A protein and the small-molecule ligand that binds it are described below.
Small molecule (SMILES): N[C@@H](Cn1cc(Br)c(=O)[nH]c1=O)C(=O)O

Sequence of chain 1.C:
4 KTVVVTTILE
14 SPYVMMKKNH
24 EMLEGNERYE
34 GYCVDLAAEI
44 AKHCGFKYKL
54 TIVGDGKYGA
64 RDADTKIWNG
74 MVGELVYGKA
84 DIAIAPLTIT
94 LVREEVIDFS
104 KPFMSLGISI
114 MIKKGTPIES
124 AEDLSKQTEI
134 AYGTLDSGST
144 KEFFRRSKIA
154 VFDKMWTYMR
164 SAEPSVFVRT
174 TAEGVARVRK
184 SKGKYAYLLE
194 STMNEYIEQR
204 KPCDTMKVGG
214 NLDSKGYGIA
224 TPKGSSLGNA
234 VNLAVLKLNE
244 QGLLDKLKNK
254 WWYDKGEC

Binding-site contacts:
Ligand atom N8 contacts residue THR91 of chain 1.C at 3.0 Å (h-bond).
Ligand atom C5 contacts residue LEU138 of chain 1.C at 3.8 Å (hydrophobic).
Ligand atom C4 contacts residue THR143 of chain 1.C at 3.7 Å.
Ligand atom C8 contacts residue GLU193 of chain 1.C at 3.5 Å.
Ligand atom C9 contacts residue TYR61 of chain 1.C at 3.6 Å (hydrophobic).
Ligand atom N8 contacts residue PRO89 of chain 1.C at 2.8 Å (h-bond).
Ligand atom O91 contacts residue LEU90 of chain 1.C at 3.5 Å.
Ligand atom C9 contacts residue THR91 of chain 1.C at 3.7 Å.
Ligand atom C8 contacts residue THR91 of chain 1.C at 3.6 Å.
Ligand atom C2 contacts residue LEU138 of chain 1.C at 3.6 Å (hydrophobic).
Ligand atom C9 contacts residue SER142 of chain 1.C at 3.5 Å.
Ligand atom BR5 contacts residue MET196 of chain 1.C at 3.8 Å.
Ligand atom O91 contacts residue THR91 of chain 1.C at 2.9 Å (h-bond).
Ligand atom O92 contacts residue TYR61 of chain 1.C at 3.4 Å.
Ligand atom O91 contacts residue TYR61 of chain 1.C at 3.6 Å.
Ligand atom O4 contacts residue GLU193 of chain 1.C at 3.0 Å (salt-bridge).
Ligand atom O91 contacts residue ARG96 of chain 1.C at 2.8 Å (salt-bridge).
Ligand atom BR5 contacts residue THR174 of chain 1.C at 3.5 Å.
Ligand atom C6 contacts residue LEU138 of chain 1.C at 3.5 Å (hydrophobic).
Ligand atom C5 contacts residue GLU193 of chain 1.C at 3.4 Å.
Ligand atom O4 contacts residue LEU192 of chain 1.C at 3.1 Å.
Ligand atom C7 contacts residue TYR61 of chain 1.C at 3.4 Å (hydrophobic).
Ligand atom C2 contacts residue GLU193 of chain 1.C at 3.8 Å.
Ligand atom C6 contacts residue GLU193 of chain 1.C at 3.2 Å.
Ligand atom N1 contacts residue GLU193 of chain 1.C at 3.6 Å (salt-bridge).
Ligand atom O2 contacts residue THR143 of chain 1.C at 3.1 Å (h-bond).
Ligand atom C9 contacts residue ARG96 of chain 1.C at 3.4 Å.
Ligand atom O2 contacts residue GLY141 of chain 1.C at 3.3 Å.
Ligand atom N1 contacts residue LEU138 of chain 1.C at 3.4 Å.
Ligand atom N8 contacts residue GLU193 of chain 1.C at 2.9 Å (salt-bridge).
Ligand atom C8 contacts residue SER142 of chain 1.C at 3.3 Å.
Ligand atom O92 contacts residue SER142 of chain 1.C at 3.0 Å (h-bond).
Ligand atom N3 contacts residue THR143 of chain 1.C at 2.8 Å (h-bond).
Ligand atom N8 contacts residue TYR220 of chain 1.C at 3.7 Å.
Ligand atom C4 contacts residue GLU193 of chain 1.C at 3.6 Å.
Ligand atom N3 contacts residue GLU193 of chain 1.C at 3.8 Å.
Ligand atom C2 contacts residue THR143 of chain 1.C at 3.4 Å.
Ligand atom O92 contacts residue GLY141 of chain 1.C at 3.2 Å.
Ligand atom O2 contacts residue SER142 of chain 1.C at 3.1 Å (h-bond).
Ligand atom O92 contacts residue ARG96 of chain 1.C at 2.8 Å (salt-bridge).